Binding-site contacts:
Ligand atom C3 contacts residue PHE8 of chain 1.B at 4.3 Å (hydrophobic).
Ligand atom C2 contacts residue PHE8 of chain 1.B at 3.9 Å (hydrophobic).
Ligand atom C13 contacts residue TRP38 of chain 1.B at 3.7 Å (hydrophobic).
Ligand atom C9 contacts residue ASN204 of chain 1.B at 4.3 Å.
Ligand atom C9 contacts residue VAL108 of chain 1.B at 4.3 Å (hydrophobic).
Ligand atom C10 contacts residue VAL108 of chain 1.B at 3.8 Å (hydrophobic).
Ligand atom CL1 contacts residue GLY205 of chain 1.B at 4.1 Å.
Ligand atom CL2 contacts residue VAL10 of chain 1.B at 3.6 Å.
Ligand atom C4 contacts residue GSH1 of chain 1.J at 3.6 Å.
Ligand atom C6 contacts residue GSH1 of chain 1.J at 4.0 Å.
Ligand atom C12 contacts residue PHE8 of chain 1.B at 3.3 Å (hydrophobic).
Ligand atom O contacts residue GLN39 of chain 1.B at 4.1 Å.
Ligand atom C9 contacts residue GLY205 of chain 1.B at 4.2 Å.
Ligand atom C11 contacts residue ILE104 of chain 1.B at 4.0 Å (hydrophobic).
Ligand atom C11 contacts residue GSH1 of chain 1.J at 3.1 Å.
Ligand atom OXT contacts residue TRP38 of chain 1.B at 4.0 Å.
Ligand atom O contacts residue TRP38 of chain 1.B at 4.0 Å.
Ligand atom OXT contacts residue GSH1 of chain 1.J at 4.4 Å.
Ligand atom CL2 contacts residue GLY205 of chain 1.B at 3.6 Å.
Ligand atom CL1 contacts residue VAL10 of chain 1.B at 4.1 Å.
Ligand atom C7 contacts residue GSH1 of chain 1.J at 3.5 Å.
Ligand atom C5 contacts residue GSH1 of chain 1.J at 3.8 Å.
Ligand atom C8 contacts residue GSH1 of chain 1.J at 3.8 Å.
Ligand atom C10 contacts residue ILE107 of chain 1.B at 4.3 Å (hydrophobic).
Ligand atom O1 contacts residue GSH1 of chain 1.J at 3.7 Å.
Ligand atom C10 contacts residue ILE104 of chain 1.B at 4.0 Å (hydrophobic).
Ligand atom O contacts residue VAL35 of chain 1.B at 3.3 Å.
Ligand atom C10 contacts residue ASN204 of chain 1.B at 3.5 Å.
Ligand atom CL2 contacts residue ASN204 of chain 1.B at 4.4 Å.
Ligand atom CL1 contacts residue PHE8 of chain 1.B at 3.4 Å.
Ligand atom C13 contacts residue VAL35 of chain 1.B at 4.3 Å (hydrophobic).
Ligand atom O2 contacts residue VAL35 of chain 1.B at 3.9 Å.
Ligand atom C1 contacts residue PHE8 of chain 1.B at 4.2 Å (hydrophobic).
Ligand atom O2 contacts residue PHE8 of chain 1.B at 3.9 Å.
Ligand atom C12 contacts residue TRP38 of chain 1.B at 3.8 Å (hydrophobic).
Ligand atom C12 contacts residue VAL35 of chain 1.B at 4.2 Å (hydrophobic).
Ligand atom C3 contacts residue GSH1 of chain 1.J at 4.1 Å.

Sequence of chain 1.B:
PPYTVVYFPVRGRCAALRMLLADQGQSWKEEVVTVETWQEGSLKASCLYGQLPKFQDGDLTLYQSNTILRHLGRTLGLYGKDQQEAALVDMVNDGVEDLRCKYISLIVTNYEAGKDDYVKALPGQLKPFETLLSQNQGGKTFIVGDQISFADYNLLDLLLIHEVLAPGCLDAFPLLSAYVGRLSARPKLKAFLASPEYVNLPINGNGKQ

A protein and the small-molecule ligand that binds it are described below.
Small molecule (SMILES): C=C(CC)C(=O)c1ccc(OCC(=O)O)c(Cl)c1Cl